Sequence of chain 1.A:
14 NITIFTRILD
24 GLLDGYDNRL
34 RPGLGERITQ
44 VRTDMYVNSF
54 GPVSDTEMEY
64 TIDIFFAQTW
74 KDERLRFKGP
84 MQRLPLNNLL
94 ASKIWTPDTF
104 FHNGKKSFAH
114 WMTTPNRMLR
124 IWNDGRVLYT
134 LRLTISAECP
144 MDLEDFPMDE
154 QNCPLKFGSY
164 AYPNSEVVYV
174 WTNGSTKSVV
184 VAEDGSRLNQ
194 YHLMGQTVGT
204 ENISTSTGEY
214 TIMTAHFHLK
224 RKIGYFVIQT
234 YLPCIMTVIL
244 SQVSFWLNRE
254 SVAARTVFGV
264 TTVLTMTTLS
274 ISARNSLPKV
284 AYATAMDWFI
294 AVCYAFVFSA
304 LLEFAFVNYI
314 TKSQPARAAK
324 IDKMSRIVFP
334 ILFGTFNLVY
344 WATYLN

This small molecule binds to this protein.
Small molecule (SMILES): CC(=O)N[C@@H]1[C@@H](O)[C@H](O)[C@@H](CO)O[C@H]1O

Binding-site contacts:
Ligand atom C4 contacts residue ASN205 of chain 1.A at 4.2 Å.
Ligand atom N2 contacts residue ASN205 of chain 1.A at 2.9 Å (h-bond).
Ligand atom O7 contacts residue ASN205 of chain 1.A at 3.6 Å.
Ligand atom C1 contacts residue ASN205 of chain 1.A at 1.4 Å.
Ligand atom C8 contacts residue THR203 of chain 1.A at 4.1 Å.
Ligand atom O5 contacts residue ASN167 of chain 1.A at 3.2 Å (h-bond).
Ligand atom C8 contacts residue GLU204 of chain 1.A at 4.0 Å.
Ligand atom C2 contacts residue ASN205 of chain 1.A at 2.4 Å.
Ligand atom C1 contacts residue ASN167 of chain 1.A at 3.9 Å.
Ligand atom C8 contacts residue ASN205 of chain 1.A at 4.3 Å.
Ligand atom C6 contacts residue ASN167 of chain 1.A at 3.8 Å.
Ligand atom C5 contacts residue ASN205 of chain 1.A at 3.6 Å.
Ligand atom O5 contacts residue ASN205 of chain 1.A at 2.3 Å (h-bond).
Ligand atom C3 contacts residue ASN205 of chain 1.A at 3.8 Å.
Ligand atom C7 contacts residue ASN205 of chain 1.A at 3.4 Å.
Ligand atom C5 contacts residue ASN167 of chain 1.A at 3.8 Å.